Binding-site contacts:
Ligand atom O6 contacts residue VAL526 of chain 1.A at 3.7 Å.
Ligand atom N2 contacts residue ASN504 of chain 1.A at 3.3 Å (h-bond).
Ligand atom O6 contacts residue ASN504 of chain 1.A at 4.2 Å.
Ligand atom O7 contacts residue ASN504 of chain 1.A at 2.8 Å (h-bond).
Ligand atom O5 contacts residue ASN504 of chain 1.A at 2.2 Å (h-bond).
Ligand atom C5 contacts residue ASN504 of chain 1.A at 3.4 Å.
Ligand atom O6 contacts residue VAL505 of chain 1.A at 3.5 Å.
Ligand atom C6 contacts residue VAL505 of chain 1.A at 4.5 Å (hydrophobic).
Ligand atom C3 contacts residue ASN504 of chain 1.A at 3.9 Å.
Ligand atom C2 contacts residue ASN504 of chain 1.A at 2.7 Å.
Ligand atom C8 contacts residue VAL526 of chain 1.A at 4.4 Å (hydrophobic).
Ligand atom C7 contacts residue ASN504 of chain 1.A at 3.3 Å.
Ligand atom C6 contacts residue ASN504 of chain 1.A at 4.4 Å.
Ligand atom C4 contacts residue ASN504 of chain 1.A at 4.2 Å.
Ligand atom C1 contacts residue ASN504 of chain 1.A at 1.5 Å.

Sequence of chain 1.A:
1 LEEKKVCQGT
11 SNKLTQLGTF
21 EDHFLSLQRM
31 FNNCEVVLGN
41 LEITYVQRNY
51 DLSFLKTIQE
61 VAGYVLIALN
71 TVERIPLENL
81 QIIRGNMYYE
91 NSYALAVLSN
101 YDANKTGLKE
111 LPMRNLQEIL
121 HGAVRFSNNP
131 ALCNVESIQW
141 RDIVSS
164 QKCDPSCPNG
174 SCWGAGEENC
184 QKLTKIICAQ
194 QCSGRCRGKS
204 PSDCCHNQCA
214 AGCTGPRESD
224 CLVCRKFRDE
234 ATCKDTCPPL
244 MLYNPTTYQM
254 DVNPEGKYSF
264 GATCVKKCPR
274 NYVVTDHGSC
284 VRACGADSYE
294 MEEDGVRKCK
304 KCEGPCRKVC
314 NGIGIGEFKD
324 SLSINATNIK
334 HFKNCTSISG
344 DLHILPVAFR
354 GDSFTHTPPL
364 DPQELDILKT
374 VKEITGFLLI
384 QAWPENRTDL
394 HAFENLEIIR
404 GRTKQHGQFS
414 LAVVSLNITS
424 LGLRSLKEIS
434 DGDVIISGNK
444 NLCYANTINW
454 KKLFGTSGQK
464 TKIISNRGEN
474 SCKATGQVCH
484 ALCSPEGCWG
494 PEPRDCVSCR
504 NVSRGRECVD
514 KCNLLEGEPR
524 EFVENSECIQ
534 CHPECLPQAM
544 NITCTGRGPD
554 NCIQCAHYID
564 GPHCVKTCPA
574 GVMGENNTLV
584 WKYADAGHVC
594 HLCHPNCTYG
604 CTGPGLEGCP

The small molecule below binds the protein below.
Small molecule (SMILES): CC(=O)N[C@H]1[C@H](O[C@H]2[C@H](O)[C@@H](NC(C)=O)CO[C@@H]2CO)O[C@H](CO)[C@@H](O)[C@@H]1O